This small molecule binds to this protein.
Small molecule (SMILES): N[C@@H](CCC(=O)O)C(=O)O

Binding-site contacts:
Ligand atom OE2 contacts residue ARG107 of chain 1.H at 3.6 Å.
Ligand atom CB contacts residue ASN110 of chain 1.H at 3.7 Å.
Ligand atom O contacts residue LEU112 of chain 1.H at 3.6 Å.
Ligand atom CB contacts residue CYC1 of chain 1.RA at 4.3 Å.
Ligand atom OE1 contacts residue ASN110 of chain 1.H at 3.8 Å.
Ligand atom CD contacts residue GLU106 of chain 1.H at 4.4 Å.
Ligand atom CD contacts residue ARG107 of chain 1.H at 4.3 Å.
Ligand atom C contacts residue THR115 of chain 1.H at 3.8 Å.
Ligand atom CG contacts residue ASN110 of chain 1.H at 3.2 Å.
Ligand atom CD contacts residue ASN110 of chain 1.H at 4.0 Å.
Ligand atom O contacts residue ASN110 of chain 1.H at 3.3 Å (h-bond).
Ligand atom CB contacts residue VAL108 of chain 1.H at 4.0 Å (hydrophobic).
Ligand atom N contacts residue CYC1 of chain 1.RA at 4.0 Å.
Ligand atom CA contacts residue CYC1 of chain 1.RA at 4.0 Å.
Ligand atom O contacts residue GLY111 of chain 1.H at 3.4 Å.
Ligand atom C contacts residue CYC1 of chain 1.RA at 4.0 Å.
Ligand atom OXT contacts residue CYC1 of chain 1.RA at 3.7 Å.
Ligand atom OE1 contacts residue GLU106 of chain 1.H at 3.6 Å.
Ligand atom OXT contacts residue THR115 of chain 1.H at 3.3 Å (h-bond).
Ligand atom O contacts residue THR115 of chain 1.H at 3.4 Å (h-bond).
Ligand atom C contacts residue ASN110 of chain 1.H at 4.2 Å.

Sequence of chain 1.H:
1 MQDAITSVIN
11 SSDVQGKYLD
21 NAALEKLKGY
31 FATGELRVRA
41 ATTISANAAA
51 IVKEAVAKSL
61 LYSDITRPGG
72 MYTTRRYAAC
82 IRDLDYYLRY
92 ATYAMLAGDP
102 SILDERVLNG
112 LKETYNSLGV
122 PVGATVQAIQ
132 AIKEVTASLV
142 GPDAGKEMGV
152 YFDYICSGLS